Sequence of chain 1.C:
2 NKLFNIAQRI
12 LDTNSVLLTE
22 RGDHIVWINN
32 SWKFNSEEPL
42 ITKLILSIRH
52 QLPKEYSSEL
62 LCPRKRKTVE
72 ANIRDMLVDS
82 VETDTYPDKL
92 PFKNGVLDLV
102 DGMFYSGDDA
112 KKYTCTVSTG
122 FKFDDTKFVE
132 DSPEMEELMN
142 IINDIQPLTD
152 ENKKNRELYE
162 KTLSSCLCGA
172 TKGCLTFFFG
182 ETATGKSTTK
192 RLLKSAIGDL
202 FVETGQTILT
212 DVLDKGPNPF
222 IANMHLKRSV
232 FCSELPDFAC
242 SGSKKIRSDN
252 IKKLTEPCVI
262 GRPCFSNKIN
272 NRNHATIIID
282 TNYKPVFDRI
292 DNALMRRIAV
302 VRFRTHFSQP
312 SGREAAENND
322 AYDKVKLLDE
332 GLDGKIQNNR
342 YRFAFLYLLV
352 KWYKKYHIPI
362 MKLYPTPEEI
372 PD

Sequence of chain 1.D:
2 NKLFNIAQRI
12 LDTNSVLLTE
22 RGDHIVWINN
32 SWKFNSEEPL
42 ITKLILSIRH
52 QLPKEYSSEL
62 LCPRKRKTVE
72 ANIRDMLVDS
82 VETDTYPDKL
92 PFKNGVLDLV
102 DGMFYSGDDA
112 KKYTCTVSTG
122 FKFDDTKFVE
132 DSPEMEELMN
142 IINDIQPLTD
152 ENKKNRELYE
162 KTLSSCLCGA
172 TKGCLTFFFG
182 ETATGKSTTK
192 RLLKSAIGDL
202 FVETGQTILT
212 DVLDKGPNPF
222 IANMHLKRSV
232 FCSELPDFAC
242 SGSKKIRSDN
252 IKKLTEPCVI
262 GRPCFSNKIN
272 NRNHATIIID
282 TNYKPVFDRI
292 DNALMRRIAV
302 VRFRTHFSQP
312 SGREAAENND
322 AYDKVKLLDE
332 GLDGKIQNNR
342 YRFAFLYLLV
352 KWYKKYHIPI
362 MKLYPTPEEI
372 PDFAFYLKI

A protein and the small-molecule ligand that binds it are described below.
Small molecule (SMILES): Nc1ncnc2c1ncn2[C@@H]1O[C@H](CO[P](=O)(O)O[P](=O)(O)NP(=O)(O)O)[C@@H](O)[C@H]1O

Binding-site contacts:
Ligand atom C5 contacts residue LEU333 of chain 1.C at 3.7 Å (hydrophobic).
Ligand atom O3A contacts residue GLY186 of chain 1.C at 3.0 Å (h-bond).
Ligand atom N3B contacts residue ALA184 of chain 1.C at 3.0 Å (h-bond).
Ligand atom O3G contacts residue THR183 of chain 1.C at 3.0 Å (h-bond).
Ligand atom N6 contacts residue ASP145 of chain 1.C at 3.6 Å.
Ligand atom PG contacts residue MG1 of chain 1.K at 3.4 Å.
Ligand atom N6 contacts residue ILE142 of chain 1.C at 3.7 Å.
Ligand atom O1G contacts residue THR183 of chain 1.C at 3.4 Å.
Ligand atom C6 contacts residue PHE308 of chain 1.C at 3.5 Å (hydrophobic).
Ligand atom O2A contacts residue SER188 of chain 1.C at 3.5 Å.
Ligand atom O3A contacts residue ALA184 of chain 1.C at 3.6 Å.
Ligand atom O1G contacts residue ALA184 of chain 1.C at 3.7 Å.
Ligand atom O2G contacts residue MG1 of chain 1.K at 2.1 Å.
Ligand atom C5' contacts residue ALA184 of chain 1.C at 3.7 Å (hydrophobic).
Ligand atom O1G contacts residue GLU182 of chain 1.C at 3.6 Å.
Ligand atom N3 contacts residue ASP330 of chain 1.C at 3.2 Å (salt-bridge).
Ligand atom C8 contacts residue THR189 of chain 1.C at 3.3 Å.
Ligand atom O1B contacts residue LYS187 of chain 1.C at 2.7 Å (salt-bridge).
Ligand atom N3B contacts residue ARG297 of chain 1.D at 3.0 Å (salt-bridge).
Ligand atom PG contacts residue ARG297 of chain 1.D at 3.7 Å.
Ligand atom C2 contacts residue ASP330 of chain 1.C at 3.5 Å.
Ligand atom O1G contacts residue LYS187 of chain 1.C at 2.9 Å (salt-bridge).
Ligand atom O2' contacts residue ASP334 of chain 1.C at 3.0 Å (salt-bridge).
Ligand atom O3G contacts residue ARG298 of chain 1.D at 2.9 Å (salt-bridge).
Ligand atom O4' contacts residue PHE308 of chain 1.C at 3.6 Å.
Ligand atom O2' contacts residue LEU333 of chain 1.C at 3.6 Å.
Ligand atom O1B contacts residue GLY186 of chain 1.C at 3.7 Å.
Ligand atom C2 contacts residue LEU328 of chain 1.C at 3.6 Å (hydrophobic).
Ligand atom O2A contacts residue THR189 of chain 1.C at 3.1 Å (h-bond).
Ligand atom O2B contacts residue MG1 of chain 1.K at 2.2 Å.
Ligand atom O2B contacts residue SER188 of chain 1.C at 2.8 Å (h-bond).
Ligand atom O3G contacts residue ARG297 of chain 1.D at 3.2 Å (salt-bridge).
Ligand atom O3A contacts residue THR185 of chain 1.C at 3.4 Å (h-bond).
Ligand atom PB contacts residue MG1 of chain 1.K at 3.5 Å.
Ligand atom O1B contacts residue THR185 of chain 1.C at 3.4 Å (h-bond).
Ligand atom C2' contacts residue THR189 of chain 1.C at 3.7 Å.
Ligand atom O2G contacts residue ARG298 of chain 1.D at 3.2 Å (salt-bridge).
Ligand atom O3A contacts residue LYS187 of chain 1.C at 3.6 Å.
Ligand atom O1A contacts residue ARG297 of chain 1.D at 3.5 Å (salt-bridge).
Ligand atom O1G contacts residue ASN283 of chain 1.C at 3.7 Å.